Sequence of chain 1.E:
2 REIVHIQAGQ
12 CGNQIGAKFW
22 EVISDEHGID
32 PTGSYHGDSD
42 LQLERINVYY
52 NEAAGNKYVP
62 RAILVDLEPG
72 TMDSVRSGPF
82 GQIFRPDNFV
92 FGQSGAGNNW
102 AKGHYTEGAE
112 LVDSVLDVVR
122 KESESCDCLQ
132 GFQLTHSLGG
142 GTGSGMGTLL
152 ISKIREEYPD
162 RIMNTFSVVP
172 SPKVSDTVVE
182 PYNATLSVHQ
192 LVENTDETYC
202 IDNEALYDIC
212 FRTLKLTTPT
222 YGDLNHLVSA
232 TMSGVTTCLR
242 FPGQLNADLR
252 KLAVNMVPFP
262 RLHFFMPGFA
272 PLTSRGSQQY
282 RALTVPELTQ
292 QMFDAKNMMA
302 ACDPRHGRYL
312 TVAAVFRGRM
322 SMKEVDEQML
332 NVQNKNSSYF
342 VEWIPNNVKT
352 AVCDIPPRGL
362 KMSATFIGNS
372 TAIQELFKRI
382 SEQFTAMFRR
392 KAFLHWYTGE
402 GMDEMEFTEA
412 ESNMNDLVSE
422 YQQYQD

A protein and the small-molecule ligand that binds it are described below.
Small molecule (SMILES): Nc1nc2c(ncn2[C@@H]2O[C@H](CO[P](=O)(O)O[P](=O)(O)OP(O)(O)=S)[C@@H](O)[C@H]2O)c(=O)[nH]1

Binding-site contacts:
Ligand atom C4 contacts residue CYS12 of chain 1.E at 3.2 Å (hydrophobic).
Ligand atom PB contacts residue THR143 of chain 1.E at 3.4 Å.
Ligand atom C5' contacts residue SER138 of chain 1.E at 3.3 Å.
Ligand atom O1B contacts residue THR143 of chain 1.E at 2.7 Å (h-bond).
Ligand atom C5 contacts residue CYS12 of chain 1.E at 3.3 Å (hydrophobic).
Ligand atom PG contacts residue ALA97 of chain 1.E at 3.4 Å.
Ligand atom C5' contacts residue GLY140 of chain 1.E at 3.4 Å.
Ligand atom O2G contacts residue ALA97 of chain 1.E at 3.4 Å (h-bond).
Ligand atom N7 contacts residue CYS12 of chain 1.E at 3.4 Å.
Ligand atom O2B contacts residue GLN11 of chain 1.E at 2.5 Å (h-bond).
Ligand atom C4' contacts residue SER138 of chain 1.E at 3.4 Å.
Ligand atom C6 contacts residue ASN226 of chain 1.E at 3.3 Å.
Ligand atom O3G contacts residue GLY142 of chain 1.E at 2.9 Å (h-bond).
Ligand atom C1' contacts residue ASN204 of chain 1.E at 3.5 Å.
Ligand atom O1B contacts residue GLY144 of chain 1.E at 3.1 Å (h-bond).
Ligand atom O1B contacts residue GLY142 of chain 1.E at 3.5 Å (h-bond).
Ligand atom O2' contacts residue TYR222 of chain 1.E at 3.4 Å (h-bond).
Ligand atom O1A contacts residue GLN11 of chain 1.E at 3.1 Å (h-bond).
Ligand atom O3G contacts residue GLY98 of chain 1.E at 3.3 Å (h-bond).
Ligand atom O2' contacts residue ASP177 of chain 1.E at 2.3 Å (salt-bridge).
Ligand atom O5' contacts residue SER138 of chain 1.E at 2.8 Å (h-bond).
Ligand atom C2 contacts residue ASN226 of chain 1.E at 3.5 Å.
Ligand atom N1 contacts residue ASN226 of chain 1.E at 2.6 Å (h-bond).
Ligand atom N3 contacts residue ASN204 of chain 1.E at 2.7 Å (h-bond).
Ligand atom O3A contacts residue SER138 of chain 1.E at 3.4 Å (h-bond).
Ligand atom O2G contacts residue THR143 of chain 1.E at 3.0 Å (h-bond).
Ligand atom O4' contacts residue SER138 of chain 1.E at 3.0 Å.
Ligand atom O1A contacts residue CYS12 of chain 1.E at 2.6 Å (h-bond).
Ligand atom N3 contacts residue CYS12 of chain 1.E at 3.5 Å (h-bond).
Ligand atom O6 contacts residue ASN226 of chain 1.E at 3.0 Å (h-bond).
Ligand atom O3G contacts residue ASN99 of chain 1.E at 3.3 Å.
Ligand atom O3' contacts residue GLU181 of chain 1.E at 3.3 Å (salt-bridge).
Ligand atom C2 contacts residue ASN204 of chain 1.E at 3.0 Å.
Ligand atom C8 contacts residue CYS12 of chain 1.E at 3.4 Å (hydrophobic).
Ligand atom O6 contacts residue GLN15 of chain 1.E at 3.0 Å.
Ligand atom O3G contacts residue ALA97 of chain 1.E at 3.0 Å (h-bond).
Ligand atom N2 contacts residue ASN204 of chain 1.E at 2.6 Å (h-bond).
Ligand atom O2' contacts residue ASN204 of chain 1.E at 2.8 Å (h-bond).
Ligand atom O2B contacts residue GLY10 of chain 1.E at 3.5 Å.
Ligand atom O2B contacts residue THR143 of chain 1.E at 3.4 Å (h-bond).